Binding-site contacts:
Ligand atom O7 contacts residue MET118 of chain 16.A at 3.5 Å.
Ligand atom C1 contacts residue ASN67 of chain 16.A at 1.4 Å.
Ligand atom N2 contacts residue ASN67 of chain 16.A at 2.9 Å (h-bond).
Ligand atom O7 contacts residue ASN67 of chain 16.A at 3.0 Å (h-bond).
Ligand atom O5 contacts residue ASN67 of chain 16.A at 2.4 Å (h-bond).
Ligand atom C5 contacts residue ASN67 of chain 16.A at 3.7 Å.
Ligand atom C8 contacts residue PHE90 of chain 16.A at 4.0 Å (hydrophobic).
Ligand atom C4 contacts residue ASN67 of chain 16.A at 4.2 Å.
Ligand atom C7 contacts residue MET118 of chain 16.A at 4.0 Å (hydrophobic).
Ligand atom C3 contacts residue ASN67 of chain 16.A at 3.8 Å.
Ligand atom C7 contacts residue ASN67 of chain 16.A at 3.2 Å.
Ligand atom C8 contacts residue MET118 of chain 16.A at 3.8 Å (hydrophobic).
Ligand atom C2 contacts residue ASN67 of chain 16.A at 2.5 Å.
Ligand atom C8 contacts residue ASN67 of chain 16.A at 4.0 Å.

The protein below binds the small molecule below.
Small molecule (SMILES): CC(=O)N[C@@H]1[C@@H](O)[C@H](O)[C@@H](CO)O[C@H]1O

Sequence of chain 16.A:
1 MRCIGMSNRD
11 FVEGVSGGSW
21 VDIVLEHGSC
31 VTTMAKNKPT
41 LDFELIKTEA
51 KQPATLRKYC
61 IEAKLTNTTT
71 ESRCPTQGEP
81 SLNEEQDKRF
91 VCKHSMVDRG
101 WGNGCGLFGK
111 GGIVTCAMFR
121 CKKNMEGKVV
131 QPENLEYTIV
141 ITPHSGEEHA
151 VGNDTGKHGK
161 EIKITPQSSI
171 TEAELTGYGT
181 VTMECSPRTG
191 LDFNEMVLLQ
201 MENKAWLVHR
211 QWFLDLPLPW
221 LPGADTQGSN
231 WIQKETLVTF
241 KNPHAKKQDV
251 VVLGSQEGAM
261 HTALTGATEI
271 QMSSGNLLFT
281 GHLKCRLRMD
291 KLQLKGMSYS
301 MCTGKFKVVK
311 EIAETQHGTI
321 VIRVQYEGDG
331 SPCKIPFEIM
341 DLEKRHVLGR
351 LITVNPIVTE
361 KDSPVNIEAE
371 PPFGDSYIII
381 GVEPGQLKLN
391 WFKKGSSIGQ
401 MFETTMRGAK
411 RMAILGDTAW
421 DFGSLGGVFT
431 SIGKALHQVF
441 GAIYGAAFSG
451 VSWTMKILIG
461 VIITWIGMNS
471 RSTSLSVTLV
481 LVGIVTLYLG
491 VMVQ